A protein and the small-molecule ligand that binds it are described below.
Small molecule (SMILES): Nc1ncnc2c1ncn2[C@@H]1O[C@H](COP(=O)(O)OP(=O)(O)OP(O)(O)=S)[C@@H](O)[C@H]1O

Binding-site contacts:
Ligand atom C5' contacts residue GLY23 of chain 1.B at 3.7 Å.
Ligand atom O3B contacts residue MN1 of chain 1.J at 2.8 Å.
Ligand atom O2G contacts residue MN1 of chain 1.J at 2.5 Å.
Ligand atom O3B contacts residue MN1 of chain 1.I at 3.4 Å.
Ligand atom O1B contacts residue GLY24 of chain 1.B at 3.3 Å (h-bond).
Ligand atom O2B contacts residue MN1 of chain 1.I at 2.1 Å.
Ligand atom O3A contacts residue GLY23 of chain 1.B at 3.6 Å.
Ligand atom PB contacts residue MN1 of chain 1.I at 3.2 Å.
Ligand atom N1 contacts residue VAL98 of chain 1.B at 3.2 Å (h-bond).
Ligand atom O2G contacts residue ASP159 of chain 1.B at 3.4 Å (salt-bridge).
Ligand atom PG contacts residue MN1 of chain 1.J at 3.2 Å.
Ligand atom O4' contacts residue GLY21 of chain 1.B at 3.5 Å.
Ligand atom O3G contacts residue MN1 of chain 1.I at 2.4 Å.
Ligand atom O2A contacts residue ASN146 of chain 1.B at 3.4 Å (h-bond).
Ligand atom O2G contacts residue LYS143 of chain 1.B at 2.6 Å (salt-bridge).
Ligand atom O2B contacts residue ASP159 of chain 1.B at 3.3 Å (salt-bridge).
Ligand atom N6 contacts residue GLU96 of chain 1.B at 2.8 Å (salt-bridge).
Ligand atom O5' contacts residue VAL28 of chain 1.B at 3.6 Å.
Ligand atom O4' contacts residue VAL28 of chain 1.B at 3.4 Å.
Ligand atom C2 contacts residue VAL98 of chain 1.B at 3.3 Å (hydrophobic).
Ligand atom O1B contacts residue GLY23 of chain 1.B at 3.4 Å.
Ligand atom PG contacts residue MN1 of chain 1.I at 3.2 Å.
Ligand atom O3B contacts residue GLY24 of chain 1.B at 3.7 Å.
Ligand atom O3A contacts residue SER26 of chain 1.B at 3.3 Å (h-bond).
Ligand atom PB contacts residue MN1 of chain 1.J at 3.7 Å.
Ligand atom PB contacts residue SER26 of chain 1.B at 3.6 Å.
Ligand atom O3B contacts residue GLY23 of chain 1.B at 3.6 Å.
Ligand atom O2B contacts residue LYS43 of chain 1.B at 3.1 Å (salt-bridge).
Ligand atom N7 contacts residue MET95 of chain 1.B at 3.6 Å.
Ligand atom O1A contacts residue LYS43 of chain 1.B at 2.4 Å (salt-bridge).
Ligand atom N3 contacts residue MET148 of chain 1.B at 3.7 Å.
Ligand atom O1B contacts residue MET25 of chain 1.B at 2.9 Å (h-bond).
Ligand atom O2A contacts residue MN1 of chain 1.J at 2.0 Å.
Ligand atom N6 contacts residue ALA41 of chain 1.B at 3.6 Å.
Ligand atom S1G contacts residue GLY24 of chain 1.B at 3.0 Å (h-bond).
Ligand atom N6 contacts residue MET95 of chain 1.B at 3.7 Å.
Ligand atom O1B contacts residue SER26 of chain 1.B at 3.0 Å (h-bond).
Ligand atom PA contacts residue MN1 of chain 1.J at 3.3 Å.
Ligand atom O2A contacts residue ASP159 of chain 1.B at 3.5 Å (salt-bridge).
Ligand atom N7 contacts residue MET158 of chain 1.B at 3.6 Å.

Sequence of chain 1.B:
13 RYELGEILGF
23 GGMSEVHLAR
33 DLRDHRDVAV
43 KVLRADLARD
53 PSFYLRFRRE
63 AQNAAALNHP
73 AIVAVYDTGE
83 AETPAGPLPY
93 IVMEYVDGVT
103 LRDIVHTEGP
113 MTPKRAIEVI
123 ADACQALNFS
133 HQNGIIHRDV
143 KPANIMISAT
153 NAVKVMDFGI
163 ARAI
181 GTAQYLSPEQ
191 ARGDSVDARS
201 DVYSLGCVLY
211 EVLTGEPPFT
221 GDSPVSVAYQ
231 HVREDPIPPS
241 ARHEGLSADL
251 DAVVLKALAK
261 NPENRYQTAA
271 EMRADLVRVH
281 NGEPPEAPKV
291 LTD